This small molecule binds to this protein.
Small molecule (SMILES): O=C(O)[C@@](O)(COP(=O)(O)O)[C@H](O)[C@H](O)COP(=O)(O)O

Sequence of chain 1.G:
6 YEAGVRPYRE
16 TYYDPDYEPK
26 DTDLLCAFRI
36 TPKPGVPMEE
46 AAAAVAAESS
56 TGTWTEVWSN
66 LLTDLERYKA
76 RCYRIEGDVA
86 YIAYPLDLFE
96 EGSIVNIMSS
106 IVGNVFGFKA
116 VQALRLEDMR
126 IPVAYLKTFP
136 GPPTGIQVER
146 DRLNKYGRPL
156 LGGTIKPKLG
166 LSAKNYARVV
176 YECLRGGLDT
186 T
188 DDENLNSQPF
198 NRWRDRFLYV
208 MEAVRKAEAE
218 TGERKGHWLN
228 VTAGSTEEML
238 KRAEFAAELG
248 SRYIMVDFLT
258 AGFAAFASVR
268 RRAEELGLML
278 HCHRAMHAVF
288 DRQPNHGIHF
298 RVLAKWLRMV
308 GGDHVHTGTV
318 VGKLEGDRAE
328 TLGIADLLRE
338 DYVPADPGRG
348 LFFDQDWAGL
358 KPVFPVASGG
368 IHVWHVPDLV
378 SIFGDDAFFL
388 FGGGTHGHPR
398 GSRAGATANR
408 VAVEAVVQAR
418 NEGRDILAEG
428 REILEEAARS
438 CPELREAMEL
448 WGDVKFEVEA

Binding-site contacts:
Ligand atom O3P contacts residue GLY367 of chain 2.E at 2.9 Å (h-bond).
Ligand atom O4 contacts residue SER365 of chain 2.E at 3.0 Å (h-bond).
Ligand atom C contacts residue LYS161 of chain 2.E at 3.4 Å.
Ligand atom O2 contacts residue LYS161 of chain 2.E at 2.9 Å (salt-bridge).
Ligand atom O6 contacts residue LYS163 of chain 2.E at 2.7 Å (salt-bridge).
Ligand atom O7 contacts residue LYS320 of chain 2.E at 3.1 Å (salt-bridge).
Ligand atom O4P contacts residue ARG281 of chain 2.E at 3.0 Å (salt-bridge).
Ligand atom C contacts residue MG1 of chain 2.N at 2.8 Å.
Ligand atom O2 contacts residue ASP189 of chain 2.E at 3.3 Å (salt-bridge).
Ligand atom O5 contacts residue LEU321 of chain 2.E at 3.4 Å.
Ligand atom O3 contacts residue KCX187 of chain 2.E at 2.5 Å (h-bond).
Ligand atom O1P contacts residue THR58 of chain 1.G at 2.6 Å (h-bond).
Ligand atom O6 contacts residue MG1 of chain 2.N at 2.1 Å.
Ligand atom O7 contacts residue GLU53 of chain 1.G at 3.4 Å (salt-bridge).
Ligand atom O3 contacts residue ASN109 of chain 1.G at 3.5 Å (h-bond).
Ligand atom C3 contacts residue KCX187 of chain 2.E at 3.0 Å.
Ligand atom O6P contacts residue HIS313 of chain 2.E at 2.7 Å (h-bond).
Ligand atom O2 contacts residue KCX187 of chain 2.E at 3.2 Å (h-bond).
Ligand atom O3 contacts residue HIS280 of chain 2.E at 3.0 Å (h-bond).
Ligand atom O3 contacts residue MG1 of chain 2.N at 2.1 Å.
Ligand atom O2P contacts residue GLY389 of chain 2.E at 3.0 Å (h-bond).
Ligand atom O1P contacts residue LYS161 of chain 2.E at 3.2 Å.
Ligand atom O5P contacts residue ARG281 of chain 2.E at 2.9 Å (salt-bridge).
Ligand atom O6 contacts residue ASN109 of chain 1.G at 3.1 Å (h-bond).
Ligand atom O3P contacts residue TRP59 of chain 1.G at 3.3 Å.
Ligand atom O3P contacts residue GLY366 of chain 2.E at 3.4 Å.
Ligand atom O2 contacts residue THR159 of chain 2.E at 2.8 Å (h-bond).
Ligand atom C2 contacts residue MG1 of chain 2.N at 2.8 Å.
Ligand atom O3 contacts residue GLU190 of chain 2.E at 2.9 Å (salt-bridge).
Ligand atom O6 contacts residue GLU190 of chain 2.E at 3.1 Å (salt-bridge).
Ligand atom O6P contacts residue SER365 of chain 2.E at 3.3 Å (h-bond).
Ligand atom O4 contacts residue GLY366 of chain 2.E at 3.3 Å.
Ligand atom C3 contacts residue MG1 of chain 2.N at 3.0 Å.
Ligand atom P1 contacts residue THR58 of chain 1.G at 3.6 Å.
Ligand atom O3P contacts residue LYS320 of chain 2.E at 2.8 Å (salt-bridge).
Ligand atom O6 contacts residue ASP189 of chain 2.E at 2.9 Å (salt-bridge).
Ligand atom O2 contacts residue MG1 of chain 2.N at 2.3 Å.
Ligand atom O1 contacts residue LYS161 of chain 2.E at 3.1 Å (salt-bridge).
Ligand atom O6 contacts residue LYS161 of chain 2.E at 3.3 Å (salt-bridge).
Ligand atom O1P contacts residue GLY390 of chain 2.E at 2.8 Å (h-bond).

Sequence of chain 2.E:
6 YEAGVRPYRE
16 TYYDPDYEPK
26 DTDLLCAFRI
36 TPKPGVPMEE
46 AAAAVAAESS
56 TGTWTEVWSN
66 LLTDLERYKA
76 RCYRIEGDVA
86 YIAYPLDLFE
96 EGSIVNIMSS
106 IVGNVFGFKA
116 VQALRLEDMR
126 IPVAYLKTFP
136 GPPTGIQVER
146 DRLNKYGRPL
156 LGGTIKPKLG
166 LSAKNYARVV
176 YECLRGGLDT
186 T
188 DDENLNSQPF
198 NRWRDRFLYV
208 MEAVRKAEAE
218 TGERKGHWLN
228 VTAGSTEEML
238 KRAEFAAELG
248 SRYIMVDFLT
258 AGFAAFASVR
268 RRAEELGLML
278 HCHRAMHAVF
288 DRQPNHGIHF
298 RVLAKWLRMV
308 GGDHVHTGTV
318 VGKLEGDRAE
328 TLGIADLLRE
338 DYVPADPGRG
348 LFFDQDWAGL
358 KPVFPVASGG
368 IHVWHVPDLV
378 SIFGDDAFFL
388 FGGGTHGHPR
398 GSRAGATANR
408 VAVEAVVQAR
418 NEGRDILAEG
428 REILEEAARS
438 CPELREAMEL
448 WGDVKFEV